Binding-site contacts:
Ligand atom C2 contacts residue ASN53 of chain 1.D at 2.3 Å.
Ligand atom O6 contacts residue ASN53 of chain 1.D at 4.2 Å.
Ligand atom N2 contacts residue THR55 of chain 1.D at 3.7 Å.
Ligand atom C5 contacts residue ILE56 of chain 1.D at 4.2 Å (hydrophobic).
Ligand atom C5 contacts residue ASN53 of chain 1.D at 3.8 Å.
Ligand atom C3 contacts residue ARG70 of chain 1.D at 4.3 Å.
Ligand atom O7 contacts residue HIS54 of chain 1.D at 3.5 Å.
Ligand atom C8 contacts residue ASN53 of chain 1.D at 3.1 Å.
Ligand atom C2 contacts residue ARG70 of chain 1.D at 4.1 Å.
Ligand atom C7 contacts residue ASN53 of chain 1.D at 3.0 Å.
Ligand atom O5 contacts residue GLU51 of chain 1.D at 4.1 Å.
Ligand atom C8 contacts residue ARG70 of chain 1.D at 3.2 Å.
Ligand atom C1 contacts residue ASN53 of chain 1.D at 1.4 Å.
Ligand atom O5 contacts residue ARG70 of chain 1.D at 3.8 Å.
Ligand atom C1 contacts residue ARG70 of chain 1.D at 3.9 Å.
Ligand atom N2 contacts residue ASN53 of chain 1.D at 2.6 Å (h-bond).
Ligand atom C4 contacts residue ASN53 of chain 1.D at 4.3 Å.
Ligand atom C3 contacts residue ASN53 of chain 1.D at 3.7 Å.
Ligand atom C2 contacts residue THR55 of chain 1.D at 4.0 Å.
Ligand atom O7 contacts residue LEU50 of chain 1.D at 3.6 Å.
Ligand atom O6 contacts residue LEU50 of chain 1.D at 4.1 Å.
Ligand atom O7 contacts residue ASN53 of chain 1.D at 3.9 Å.
Ligand atom C4 contacts residue ARG70 of chain 1.D at 4.2 Å.
Ligand atom O5 contacts residue ASN53 of chain 1.D at 2.5 Å (h-bond).
Ligand atom O4 contacts residue ARG70 of chain 1.D at 3.2 Å (salt-bridge).
Ligand atom O5 contacts residue THR55 of chain 1.D at 4.3 Å.
Ligand atom C1 contacts residue ILE56 of chain 1.D at 3.9 Å (hydrophobic).
Ligand atom O5 contacts residue ILE56 of chain 1.D at 3.7 Å.
Ligand atom O6 contacts residue GLU51 of chain 1.D at 3.4 Å (salt-bridge).
Ligand atom O6 contacts residue ILE56 of chain 1.D at 4.1 Å.
Ligand atom C1 contacts residue THR55 of chain 1.D at 3.2 Å.
Ligand atom C7 contacts residue ARG70 of chain 1.D at 4.3 Å.

Sequence of chain 1.D:
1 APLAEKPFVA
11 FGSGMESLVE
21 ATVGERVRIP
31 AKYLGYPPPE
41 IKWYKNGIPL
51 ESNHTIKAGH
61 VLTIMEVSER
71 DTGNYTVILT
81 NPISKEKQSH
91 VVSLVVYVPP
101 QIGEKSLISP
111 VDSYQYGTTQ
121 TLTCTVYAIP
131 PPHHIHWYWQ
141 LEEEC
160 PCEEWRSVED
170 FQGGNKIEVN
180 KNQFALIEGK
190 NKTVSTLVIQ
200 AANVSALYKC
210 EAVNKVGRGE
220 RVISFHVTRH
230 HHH

This small molecule binds to this protein.
Small molecule (SMILES): CC(=O)N[C@H]1[C@H](O[C@H]2[C@H](O)[C@@H](NC(C)=O)CO[C@@H]2CO)O[C@H](CO)[C@@H](O)[C@@H]1O